Sequence of chain 1.A:
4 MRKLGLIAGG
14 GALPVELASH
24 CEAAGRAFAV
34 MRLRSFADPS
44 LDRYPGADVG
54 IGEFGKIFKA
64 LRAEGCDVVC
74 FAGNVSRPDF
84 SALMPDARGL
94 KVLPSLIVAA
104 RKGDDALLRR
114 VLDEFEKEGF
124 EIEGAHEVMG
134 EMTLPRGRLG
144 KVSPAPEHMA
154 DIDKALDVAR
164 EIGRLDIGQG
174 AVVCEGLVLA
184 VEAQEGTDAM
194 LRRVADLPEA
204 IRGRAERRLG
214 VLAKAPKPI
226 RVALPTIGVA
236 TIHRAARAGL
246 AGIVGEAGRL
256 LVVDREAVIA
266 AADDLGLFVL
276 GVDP

This protein binds this small molecule.
Small molecule (SMILES): CCCCCCCCCCC[C@@H](O)CC(=O)N[C@H]1[C@@H](O[P](=O)(O)O[P](=O)(O)OC[C@H]2O[C@@H](n3ccc(=O)[nH]c3=O)[C@H](O)[C@@H]2O)O[C@H](CO)[C@@H](O)[C@@H]1OC(=O)C[C@H](O)CCCCCCCCCCC

Binding-site contacts:
Ligand atom O2B contacts residue LYS217 of chain 1.A at 2.6 Å (salt-bridge).
Ligand atom O4' contacts residue THR231 of chain 1.A at 2.5 Å (h-bond).
Ligand atom O14 contacts residue ILE232 of chain 1.A at 3.4 Å.
Ligand atom C61 contacts residue PHE74 of chain 1.A at 3.3 Å (hydrophobic).
Ligand atom C42 contacts residue ASP107 of chain 1.A at 3.3 Å.
Ligand atom O3' contacts residue ASP191 of chain 1.A at 2.3 Å (salt-bridge).
Ligand atom O2' contacts residue ALA235 of chain 1.A at 3.4 Å.
Ligand atom O5' contacts residue ASN77 of chain 1.A at 2.9 Å (h-bond).
Ligand atom O2 contacts residue GLY233 of chain 1.A at 3.0 Å.
Ligand atom O1A contacts residue THR190 of chain 1.A at 2.8 Å (h-bond).
Ligand atom O4' contacts residue LEU16 of chain 1.A at 3.1 Å.
Ligand atom O1A contacts residue LYS217 of chain 1.A at 3.3 Å (salt-bridge).
Ligand atom O6' contacts residue GLY13 of chain 1.A at 3.5 Å (h-bond).
Ligand atom C4' contacts residue THR231 of chain 1.A at 3.5 Å.
Ligand atom O2 contacts residue ALA235 of chain 1.A at 3.3 Å (h-bond).
Ligand atom O36 contacts residue VAL78 of chain 1.A at 3.1 Å (h-bond).
Ligand atom O2B contacts residue GLN172 of chain 1.A at 2.9 Å (h-bond).
Ligand atom O2' contacts residue ASP191 of chain 1.A at 2.5 Å (salt-bridge).
Ligand atom O3' contacts residue THR236 of chain 1.A at 3.0 Å (h-bond).
Ligand atom C14 contacts residue THR231 of chain 1.A at 3.3 Å.
Ligand atom O15 contacts residue THR190 of chain 1.A at 3.3 Å (h-bond).
Ligand atom O2 contacts residue VAL234 of chain 1.A at 3.2 Å (h-bond).
Ligand atom O15 contacts residue LYS217 of chain 1.A at 3.0 Å (salt-bridge).
Ligand atom O14 contacts residue THR236 of chain 1.A at 3.2 Å (h-bond).
Ligand atom O2B contacts residue THR231 of chain 1.A at 3.5 Å (h-bond).
Ligand atom C12 contacts residue ASP191 of chain 1.A at 3.4 Å.
Ligand atom O53 contacts residue LEU229 of chain 1.A at 3.3 Å (h-bond).
Ligand atom C15 contacts residue THR231 of chain 1.A at 3.1 Å.
Ligand atom C11 contacts residue THR236 of chain 1.A at 3.3 Å.
Ligand atom C54 contacts residue PHE74 of chain 1.A at 3.5 Å (hydrophobic).
Ligand atom C13 contacts residue ASP191 of chain 1.A at 3.1 Å.
Ligand atom O14 contacts residue GLY233 of chain 1.A at 3.5 Å (h-bond).
Ligand atom C1' contacts residue ASN77 of chain 1.A at 3.4 Å.
Ligand atom C55 contacts residue GLY76 of chain 1.A at 3.1 Å.
Ligand atom O36 contacts residue ASN77 of chain 1.A at 3.5 Å (h-bond).
Ligand atom C41 contacts residue ASP107 of chain 1.A at 3.2 Å.
Ligand atom O51 contacts residue GLY76 of chain 1.A at 3.2 Å (h-bond).
Ligand atom O4 contacts residue ALA15 of chain 1.A at 3.0 Å.
Ligand atom O67 contacts residue ALA228 of chain 1.A at 3.5 Å.
Ligand atom O1A contacts residue GLU185 of chain 1.A at 3.5 Å (salt-bridge).